Sequence of chain 1.C:
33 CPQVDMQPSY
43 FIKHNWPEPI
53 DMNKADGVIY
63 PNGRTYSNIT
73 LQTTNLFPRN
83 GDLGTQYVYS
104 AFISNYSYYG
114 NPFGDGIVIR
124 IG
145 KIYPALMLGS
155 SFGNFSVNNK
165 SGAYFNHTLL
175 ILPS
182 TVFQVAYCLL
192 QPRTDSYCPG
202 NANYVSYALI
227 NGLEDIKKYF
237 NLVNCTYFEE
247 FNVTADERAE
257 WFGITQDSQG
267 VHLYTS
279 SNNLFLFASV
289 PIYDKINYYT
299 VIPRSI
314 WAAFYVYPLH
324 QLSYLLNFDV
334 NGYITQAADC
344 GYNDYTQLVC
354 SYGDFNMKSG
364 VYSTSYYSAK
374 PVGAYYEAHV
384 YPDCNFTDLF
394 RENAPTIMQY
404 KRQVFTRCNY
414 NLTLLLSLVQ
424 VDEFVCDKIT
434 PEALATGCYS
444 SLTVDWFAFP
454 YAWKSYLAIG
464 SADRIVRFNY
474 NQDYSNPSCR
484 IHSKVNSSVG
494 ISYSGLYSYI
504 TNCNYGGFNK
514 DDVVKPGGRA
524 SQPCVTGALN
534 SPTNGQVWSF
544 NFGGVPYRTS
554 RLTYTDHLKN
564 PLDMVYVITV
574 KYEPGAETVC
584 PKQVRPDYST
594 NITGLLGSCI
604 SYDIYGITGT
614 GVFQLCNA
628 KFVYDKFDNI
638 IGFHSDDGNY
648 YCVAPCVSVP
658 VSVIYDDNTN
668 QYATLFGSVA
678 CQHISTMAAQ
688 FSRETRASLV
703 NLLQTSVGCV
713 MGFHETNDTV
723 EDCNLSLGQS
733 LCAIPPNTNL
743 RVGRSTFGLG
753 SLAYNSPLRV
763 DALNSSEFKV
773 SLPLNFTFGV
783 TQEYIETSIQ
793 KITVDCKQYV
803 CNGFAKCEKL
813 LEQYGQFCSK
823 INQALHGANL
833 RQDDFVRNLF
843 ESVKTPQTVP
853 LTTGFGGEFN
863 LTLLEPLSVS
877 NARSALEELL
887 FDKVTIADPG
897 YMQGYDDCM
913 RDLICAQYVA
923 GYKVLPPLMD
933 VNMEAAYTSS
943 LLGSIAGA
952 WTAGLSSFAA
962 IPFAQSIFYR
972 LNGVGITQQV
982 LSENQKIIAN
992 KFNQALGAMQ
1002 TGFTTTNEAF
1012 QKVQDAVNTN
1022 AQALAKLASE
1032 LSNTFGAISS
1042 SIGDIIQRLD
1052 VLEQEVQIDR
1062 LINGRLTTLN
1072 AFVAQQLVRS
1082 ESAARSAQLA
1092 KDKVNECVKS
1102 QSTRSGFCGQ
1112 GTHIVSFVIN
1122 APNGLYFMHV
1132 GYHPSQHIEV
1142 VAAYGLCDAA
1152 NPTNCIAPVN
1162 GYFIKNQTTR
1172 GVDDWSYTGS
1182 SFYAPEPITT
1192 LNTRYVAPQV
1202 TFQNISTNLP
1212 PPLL

Binding-site contacts:
Ligand atom C7 contacts residue ASN1167 of chain 1.C at 3.3 Å.
Ligand atom O7 contacts residue ASN1167 of chain 1.C at 3.2 Å (h-bond).
Ligand atom O5 contacts residue ARG1171 of chain 1.C at 3.9 Å.
Ligand atom C2 contacts residue ASN1167 of chain 1.C at 2.5 Å.
Ligand atom N2 contacts residue ASN1167 of chain 1.C at 2.9 Å (h-bond).
Ligand atom C8 contacts residue ASN1167 of chain 1.C at 4.1 Å.
Ligand atom C4 contacts residue ASN1167 of chain 1.C at 4.3 Å.
Ligand atom O5 contacts residue ASN1167 of chain 1.C at 2.4 Å (h-bond).
Ligand atom C1 contacts residue ASN1167 of chain 1.C at 1.5 Å.
Ligand atom C5 contacts residue ASN1167 of chain 1.C at 3.8 Å.
Ligand atom C1 contacts residue ARG1171 of chain 1.C at 4.3 Å.
Ligand atom C3 contacts residue ASN1167 of chain 1.C at 3.9 Å.

This small molecule binds to this protein.
Small molecule (SMILES): CC(=O)N[C@@H]1[C@@H](O)[C@H](O)[C@@H](CO)O[C@H]1O